Sequence of chain 1.A:
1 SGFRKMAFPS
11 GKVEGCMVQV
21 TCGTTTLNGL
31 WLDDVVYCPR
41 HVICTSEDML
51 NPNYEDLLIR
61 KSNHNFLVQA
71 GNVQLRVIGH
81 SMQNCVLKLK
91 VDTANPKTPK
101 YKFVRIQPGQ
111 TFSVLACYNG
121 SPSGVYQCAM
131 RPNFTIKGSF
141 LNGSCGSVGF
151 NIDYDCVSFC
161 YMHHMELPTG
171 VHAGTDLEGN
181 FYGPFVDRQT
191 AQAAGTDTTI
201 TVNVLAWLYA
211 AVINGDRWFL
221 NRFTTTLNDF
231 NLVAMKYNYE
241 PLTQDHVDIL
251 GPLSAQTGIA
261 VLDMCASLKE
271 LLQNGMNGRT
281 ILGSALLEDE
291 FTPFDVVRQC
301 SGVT

A small-molecule ligand and the protein it binds are described below.
Small molecule (SMILES): CC(=O)N1CCN(Cc2cccc(Cl)c2)CC1

Binding-site contacts:
Ligand atom O contacts residue SER144 of chain 1.A at 3.3 Å (h-bond).
Ligand atom C1 contacts residue DMS1 of chain 1.F at 3.6 Å.
Ligand atom C12 contacts residue DMS1 of chain 1.F at 3.7 Å.
Ligand atom CL1 contacts residue MET165 of chain 1.A at 3.4 Å.
Ligand atom N contacts residue DMS1 of chain 1.F at 3.9 Å.
Ligand atom C9 contacts residue HIS41 of chain 1.A at 3.9 Å.
Ligand atom O contacts residue CYS145 of chain 1.A at 3.2 Å (h-bond).
Ligand atom C11 contacts residue HIS164 of chain 1.A at 4.0 Å.
Ligand atom C contacts residue DMS1 of chain 1.F at 3.2 Å.
Ligand atom C contacts residue SER144 of chain 1.A at 3.9 Å.
Ligand atom N contacts residue CYS145 of chain 1.A at 3.4 Å (h-bond).
Ligand atom N contacts residue ASN142 of chain 1.A at 3.9 Å.
Ligand atom C12 contacts residue CYS145 of chain 1.A at 3.7 Å (hydrophobic).
Ligand atom C8 contacts residue MET49 of chain 1.A at 3.5 Å (hydrophobic).
Ligand atom C6 contacts residue GLN189 of chain 1.A at 3.6 Å.
Ligand atom C9 contacts residue MET165 of chain 1.A at 3.8 Å (hydrophobic).
Ligand atom C12 contacts residue ASN142 of chain 1.A at 3.9 Å.
Ligand atom C9 contacts residue HIS164 of chain 1.A at 3.9 Å.
Ligand atom C8 contacts residue MET165 of chain 1.A at 3.5 Å (hydrophobic).
Ligand atom C10 contacts residue MET49 of chain 1.A at 3.3 Å (hydrophobic).
Ligand atom C9 contacts residue MET49 of chain 1.A at 3.3 Å (hydrophobic).
Ligand atom C10 contacts residue HIS41 of chain 1.A at 3.4 Å.
Ligand atom C10 contacts residue HIS164 of chain 1.A at 3.8 Å.
Ligand atom CL1 contacts residue ASP187 of chain 1.A at 3.2 Å.
Ligand atom C7 contacts residue MET49 of chain 1.A at 3.7 Å (hydrophobic).
Ligand atom O contacts residue GLY143 of chain 1.A at 2.8 Å (h-bond).
Ligand atom C2 contacts residue ASN142 of chain 1.A at 4.0 Å.
Ligand atom CL1 contacts residue HIS164 of chain 1.A at 3.5 Å.
Ligand atom C6 contacts residue MET49 of chain 1.A at 3.7 Å (hydrophobic).
Ligand atom O contacts residue ASN142 of chain 1.A at 3.8 Å.
Ligand atom C8 contacts residue GLN189 of chain 1.A at 4.0 Å.
Ligand atom C11 contacts residue CYS145 of chain 1.A at 4.0 Å (hydrophobic).
Ligand atom C5 contacts residue MET49 of chain 1.A at 3.6 Å (hydrophobic).
Ligand atom C8 contacts residue ARG188 of chain 1.A at 3.8 Å.
Ligand atom C7 contacts residue GLN189 of chain 1.A at 3.1 Å.
Ligand atom C contacts residue HIS163 of chain 1.A at 3.9 Å.
Ligand atom C1 contacts residue CYS145 of chain 1.A at 2.7 Å (hydrophobic).
Ligand atom C contacts residue CYS145 of chain 1.A at 1.8 Å (hydrophobic).
Ligand atom C1 contacts residue GLY143 of chain 1.A at 3.7 Å.
Ligand atom CL1 contacts residue HIS41 of chain 1.A at 3.5 Å.